A protein and the small-molecule ligand that binds it are described below.
Small molecule (SMILES): CC(=O)N[C@@H]1[C@@H](O)[C@H](O)[C@@H](CO)O[C@H]1O

Binding-site contacts:
Ligand atom C5 contacts residue ASN277 of chain 1.C at 3.7 Å.
Ligand atom O6 contacts residue ASN277 of chain 1.C at 2.9 Å (h-bond).
Ligand atom C7 contacts residue ASN206 of chain 1.C at 3.1 Å.
Ligand atom O5 contacts residue ASN277 of chain 1.C at 4.5 Å.
Ligand atom C1 contacts residue ASN206 of chain 1.C at 1.4 Å.
Ligand atom C5 contacts residue ASN206 of chain 1.C at 3.6 Å.
Ligand atom O7 contacts residue ASN206 of chain 1.C at 3.3 Å (h-bond).
Ligand atom C3 contacts residue ASN206 of chain 1.C at 3.7 Å.
Ligand atom C8 contacts residue THR204 of chain 1.C at 3.9 Å.
Ligand atom O4 contacts residue ASN277 of chain 1.C at 4.1 Å.
Ligand atom C6 contacts residue ASN277 of chain 1.C at 3.3 Å.
Ligand atom C8 contacts residue SER279 of chain 1.C at 4.1 Å.
Ligand atom O6 contacts residue THR208 of chain 1.C at 4.3 Å.
Ligand atom O5 contacts residue ASN206 of chain 1.C at 2.3 Å (h-bond).
Ligand atom N2 contacts residue ASN206 of chain 1.C at 2.7 Å (h-bond).
Ligand atom C4 contacts residue ASN206 of chain 1.C at 4.2 Å.
Ligand atom N2 contacts residue SER279 of chain 1.C at 4.4 Å.
Ligand atom C2 contacts residue ASN206 of chain 1.C at 2.3 Å.
Ligand atom C8 contacts residue ASN206 of chain 1.C at 4.2 Å.

Sequence of chain 1.C:
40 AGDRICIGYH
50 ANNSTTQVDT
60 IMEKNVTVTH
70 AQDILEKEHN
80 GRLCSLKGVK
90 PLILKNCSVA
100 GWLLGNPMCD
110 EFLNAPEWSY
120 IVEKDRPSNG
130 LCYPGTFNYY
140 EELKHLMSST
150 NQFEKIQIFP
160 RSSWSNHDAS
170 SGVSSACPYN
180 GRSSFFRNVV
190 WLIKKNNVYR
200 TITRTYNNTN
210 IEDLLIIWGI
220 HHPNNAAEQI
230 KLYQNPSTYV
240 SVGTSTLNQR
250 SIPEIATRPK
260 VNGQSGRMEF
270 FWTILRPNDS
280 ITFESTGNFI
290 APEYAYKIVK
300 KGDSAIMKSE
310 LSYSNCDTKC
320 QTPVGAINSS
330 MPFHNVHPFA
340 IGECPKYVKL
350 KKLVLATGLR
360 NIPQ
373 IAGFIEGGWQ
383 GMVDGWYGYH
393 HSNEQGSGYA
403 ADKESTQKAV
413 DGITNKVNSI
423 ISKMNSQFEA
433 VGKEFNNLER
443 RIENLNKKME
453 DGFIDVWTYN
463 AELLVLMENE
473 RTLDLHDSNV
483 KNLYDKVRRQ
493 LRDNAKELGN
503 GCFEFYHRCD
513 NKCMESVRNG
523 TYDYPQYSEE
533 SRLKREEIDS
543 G